Sequence of chain 1.A:
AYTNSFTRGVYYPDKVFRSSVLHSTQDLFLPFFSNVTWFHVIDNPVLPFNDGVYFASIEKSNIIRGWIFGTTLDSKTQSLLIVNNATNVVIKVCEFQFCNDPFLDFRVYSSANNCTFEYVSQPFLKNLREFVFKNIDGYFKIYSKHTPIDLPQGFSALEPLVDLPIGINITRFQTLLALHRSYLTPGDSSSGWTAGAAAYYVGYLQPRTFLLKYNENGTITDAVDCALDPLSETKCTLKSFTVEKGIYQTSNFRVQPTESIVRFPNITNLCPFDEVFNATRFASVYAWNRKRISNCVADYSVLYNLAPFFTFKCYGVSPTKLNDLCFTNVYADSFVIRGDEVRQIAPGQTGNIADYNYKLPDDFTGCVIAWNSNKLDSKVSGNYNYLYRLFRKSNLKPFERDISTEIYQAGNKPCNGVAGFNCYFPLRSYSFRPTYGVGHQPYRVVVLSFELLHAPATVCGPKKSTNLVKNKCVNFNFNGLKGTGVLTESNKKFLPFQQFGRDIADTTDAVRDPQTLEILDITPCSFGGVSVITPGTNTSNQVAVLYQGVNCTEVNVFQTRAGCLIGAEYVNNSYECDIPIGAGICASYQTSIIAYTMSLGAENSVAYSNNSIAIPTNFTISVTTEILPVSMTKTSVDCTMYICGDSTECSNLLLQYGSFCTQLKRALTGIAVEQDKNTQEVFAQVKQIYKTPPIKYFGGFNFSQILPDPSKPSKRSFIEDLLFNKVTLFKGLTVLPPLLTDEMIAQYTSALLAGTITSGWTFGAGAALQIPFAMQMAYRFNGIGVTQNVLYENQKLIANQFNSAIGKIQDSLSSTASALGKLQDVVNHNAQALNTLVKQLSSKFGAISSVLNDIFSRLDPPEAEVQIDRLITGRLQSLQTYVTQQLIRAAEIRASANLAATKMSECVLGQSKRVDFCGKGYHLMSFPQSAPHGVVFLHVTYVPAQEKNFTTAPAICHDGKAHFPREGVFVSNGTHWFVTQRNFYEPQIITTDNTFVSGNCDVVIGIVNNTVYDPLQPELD

This protein binds this small molecule.
Small molecule (SMILES): CC(=O)N[C@@H]1[C@@H](O)[C@H](O)[C@@H](CO)O[C@H]1O

Binding-site contacts:
Ligand atom C3 contacts residue THR1097 of chain 1.A at 3.9 Å.
Ligand atom O5 contacts residue PHE1100 of chain 1.A at 4.1 Å.
Ligand atom C3 contacts residue HIS1098 of chain 1.A at 3.7 Å.
Ligand atom C2 contacts residue HIS1098 of chain 1.A at 4.3 Å.
Ligand atom C5 contacts residue PHE1100 of chain 1.A at 4.3 Å (hydrophobic).
Ligand atom O7 contacts residue ASN1095 of chain 1.A at 3.7 Å.
Ligand atom C3 contacts residue ASN1095 of chain 1.A at 3.8 Å.
Ligand atom C1 contacts residue ASN1095 of chain 1.A at 1.4 Å.
Ligand atom C4 contacts residue HIS1098 of chain 1.A at 3.9 Å.
Ligand atom N2 contacts residue THR1097 of chain 1.A at 3.1 Å (h-bond).
Ligand atom C5 contacts residue ASN1095 of chain 1.A at 3.7 Å.
Ligand atom C1 contacts residue THR1097 of chain 1.A at 3.9 Å.
Ligand atom O5 contacts residue HIS1098 of chain 1.A at 4.0 Å.
Ligand atom C7 contacts residue THR1097 of chain 1.A at 4.1 Å.
Ligand atom C2 contacts residue ASN1095 of chain 1.A at 2.5 Å.
Ligand atom N2 contacts residue ASN1095 of chain 1.A at 2.9 Å (h-bond).
Ligand atom C7 contacts residue ASN1095 of chain 1.A at 3.5 Å.
Ligand atom C5 contacts residue HIS1098 of chain 1.A at 3.4 Å.
Ligand atom C1 contacts residue HIS1098 of chain 1.A at 3.8 Å.
Ligand atom C1 contacts residue PHE1100 of chain 1.A at 4.5 Å (hydrophobic).
Ligand atom C6 contacts residue PHE1100 of chain 1.A at 4.2 Å (hydrophobic).
Ligand atom C8 contacts residue THR1097 of chain 1.A at 4.1 Å.
Ligand atom C2 contacts residue THR1097 of chain 1.A at 3.8 Å.
Ligand atom O5 contacts residue ASN1095 of chain 1.A at 2.4 Å (h-bond).
Ligand atom C6 contacts residue HIS1098 of chain 1.A at 4.4 Å.
Ligand atom C8 contacts residue ASN1095 of chain 1.A at 3.4 Å.
Ligand atom C4 contacts residue ASN1095 of chain 1.A at 4.2 Å.
Ligand atom O4 contacts residue HIS1098 of chain 1.A at 3.9 Å.